Binding-site contacts:
Ligand atom C7 contacts residue ARG116 of chain 1.E at 3.2 Å.
Ligand atom C4 contacts residue ASN186 of chain 1.E at 4.3 Å.
Ligand atom C2 contacts residue ARG116 of chain 1.E at 3.9 Å.
Ligand atom C8 contacts residue ARG116 of chain 1.E at 3.5 Å.
Ligand atom C8 contacts residue SER121 of chain 1.E at 4.1 Å.
Ligand atom O6 contacts residue SER121 of chain 1.E at 3.0 Å (h-bond).
Ligand atom C5 contacts residue ARG116 of chain 1.E at 3.4 Å.
Ligand atom C5 contacts residue ASN186 of chain 1.E at 3.6 Å.
Ligand atom O6 contacts residue VAL124 of chain 1.E at 3.9 Å.
Ligand atom C8 contacts residue VAL109 of chain 1.E at 4.0 Å (hydrophobic).
Ligand atom C8 contacts residue ALA190 of chain 1.E at 4.0 Å (hydrophobic).
Ligand atom O7 contacts residue SER189 of chain 1.E at 3.5 Å (h-bond).
Ligand atom O5 contacts residue ASN186 of chain 1.E at 2.4 Å (h-bond).
Ligand atom C6 contacts residue SER121 of chain 1.E at 3.8 Å.
Ligand atom C2 contacts residue ASN186 of chain 1.E at 2.5 Å.
Ligand atom O4 contacts residue ARG116 of chain 1.E at 3.4 Å (salt-bridge).
Ligand atom C7 contacts residue ASN186 of chain 1.E at 3.6 Å.
Ligand atom C4 contacts residue ARG116 of chain 1.E at 4.4 Å.
Ligand atom C1 contacts residue ASN186 of chain 1.E at 1.4 Å.
Ligand atom C8 contacts residue SER189 of chain 1.E at 4.1 Å.
Ligand atom O6 contacts residue ARG116 of chain 1.E at 4.0 Å.
Ligand atom N2 contacts residue ARG116 of chain 1.E at 3.8 Å.
Ligand atom C8 contacts residue TRP187 of chain 1.E at 4.1 Å (hydrophobic).
Ligand atom C6 contacts residue ARG116 of chain 1.E at 3.7 Å.
Ligand atom O6 contacts residue ASN186 of chain 1.E at 4.1 Å.
Ligand atom N2 contacts residue ASN186 of chain 1.E at 2.8 Å (h-bond).
Ligand atom O7 contacts residue ASN186 of chain 1.E at 4.1 Å.
Ligand atom O7 contacts residue ARG116 of chain 1.E at 2.6 Å (salt-bridge).
Ligand atom O5 contacts residue ARG116 of chain 1.E at 4.3 Å.
Ligand atom C3 contacts residue ASN186 of chain 1.E at 3.8 Å.
Ligand atom C1 contacts residue ARG116 of chain 1.E at 4.2 Å.
Ligand atom C7 contacts residue SER189 of chain 1.E at 3.8 Å.
Ligand atom C8 contacts residue ASN186 of chain 1.E at 3.8 Å.

Sequence of chain 1.E:
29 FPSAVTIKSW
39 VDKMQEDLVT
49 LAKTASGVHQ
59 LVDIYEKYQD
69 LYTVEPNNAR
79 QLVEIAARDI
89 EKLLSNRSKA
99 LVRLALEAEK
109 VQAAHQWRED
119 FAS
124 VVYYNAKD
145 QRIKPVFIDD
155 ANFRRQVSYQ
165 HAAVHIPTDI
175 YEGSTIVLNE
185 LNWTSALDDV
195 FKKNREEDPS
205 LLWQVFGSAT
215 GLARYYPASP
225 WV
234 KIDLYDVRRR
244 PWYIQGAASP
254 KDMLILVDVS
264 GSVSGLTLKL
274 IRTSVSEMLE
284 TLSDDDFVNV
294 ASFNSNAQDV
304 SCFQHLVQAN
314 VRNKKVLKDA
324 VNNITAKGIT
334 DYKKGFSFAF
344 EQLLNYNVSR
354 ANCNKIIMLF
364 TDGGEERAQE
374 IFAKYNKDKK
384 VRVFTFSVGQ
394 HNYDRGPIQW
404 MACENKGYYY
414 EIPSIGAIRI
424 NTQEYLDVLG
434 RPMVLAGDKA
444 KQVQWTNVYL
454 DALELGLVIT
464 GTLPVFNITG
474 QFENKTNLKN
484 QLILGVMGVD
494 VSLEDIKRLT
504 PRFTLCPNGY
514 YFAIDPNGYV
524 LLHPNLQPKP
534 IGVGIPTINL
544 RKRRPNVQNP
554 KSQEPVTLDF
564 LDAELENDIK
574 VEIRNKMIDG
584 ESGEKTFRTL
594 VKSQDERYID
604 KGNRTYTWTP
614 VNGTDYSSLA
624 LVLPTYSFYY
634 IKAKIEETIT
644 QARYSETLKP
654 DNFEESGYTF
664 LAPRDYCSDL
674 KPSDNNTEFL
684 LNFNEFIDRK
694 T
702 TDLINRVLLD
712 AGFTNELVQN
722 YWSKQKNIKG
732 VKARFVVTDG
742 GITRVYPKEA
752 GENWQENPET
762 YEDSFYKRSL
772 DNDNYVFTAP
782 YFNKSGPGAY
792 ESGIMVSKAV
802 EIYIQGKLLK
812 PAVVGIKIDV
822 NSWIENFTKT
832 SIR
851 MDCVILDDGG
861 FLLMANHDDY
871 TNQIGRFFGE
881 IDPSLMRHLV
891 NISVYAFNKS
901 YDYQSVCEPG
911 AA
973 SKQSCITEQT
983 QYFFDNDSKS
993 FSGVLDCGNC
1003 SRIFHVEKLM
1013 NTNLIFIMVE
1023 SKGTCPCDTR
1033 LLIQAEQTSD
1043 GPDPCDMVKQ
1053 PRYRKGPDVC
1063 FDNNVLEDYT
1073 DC

A protein and the small-molecule ligand that binds it are described below.
Small molecule (SMILES): CC(=O)N[C@H]1[C@H](O[C@H]2[C@H](O)[C@@H](NC(C)=O)CO[C@@H]2CO)O[C@H](CO)[C@@H](O[C@@H]2O[C@H](CO)[C@@H](O)[C@H](O)[C@@H]2O)[C@@H]1O